Sequence of chain 3.A:
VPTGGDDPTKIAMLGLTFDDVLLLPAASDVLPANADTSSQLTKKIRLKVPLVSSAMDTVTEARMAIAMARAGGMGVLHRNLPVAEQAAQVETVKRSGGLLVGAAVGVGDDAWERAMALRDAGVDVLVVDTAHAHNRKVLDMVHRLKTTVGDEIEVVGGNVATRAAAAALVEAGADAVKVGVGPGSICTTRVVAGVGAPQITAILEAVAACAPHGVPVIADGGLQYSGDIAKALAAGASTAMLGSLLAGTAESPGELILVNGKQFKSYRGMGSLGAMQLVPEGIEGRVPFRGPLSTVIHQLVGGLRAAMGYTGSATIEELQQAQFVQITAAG

Binding-site contacts:
Ligand atom O6 contacts residue MET284 of chain 3.A at 3.3 Å (h-bond).
Ligand atom N3 contacts residue FWJ1 of chain 3.C at 3.3 Å.
Ligand atom C3' contacts residue SER68 of chain 3.A at 3.6 Å.
Ligand atom O3' contacts residue SER68 of chain 3.A at 2.9 Å (h-bond).
Ligand atom O2' contacts residue FWJ1 of chain 3.C at 3.4 Å.
Ligand atom O2P contacts residue GLY198 of chain 3.A at 3.6 Å.
Ligand atom O1P contacts residue SER258 of chain 3.A at 3.2 Å (h-bond).
Ligand atom C1' contacts residue FWJ1 of chain 3.C at 3.7 Å.
Ligand atom C5 contacts residue ILE200 of chain 3.A at 3.4 Å (hydrophobic).
Ligand atom N7 contacts residue ILE200 of chain 3.A at 3.6 Å.
Ligand atom N1 contacts residue FWJ1 of chain 3.C at 2.8 Å (h-bond).
Ligand atom N1 contacts residue GLU318 of chain 3.A at 2.7 Å (salt-bridge).
Ligand atom C6 contacts residue FWJ1 of chain 3.C at 3.1 Å.
Ligand atom N7 contacts residue MET284 of chain 3.A at 3.0 Å (h-bond).
Ligand atom C3' contacts residue ASP234 of chain 3.A at 3.3 Å.
Ligand atom O5' contacts residue GLY235 of chain 3.A at 3.5 Å.
Ligand atom N7 contacts residue GLY283 of chain 3.A at 3.5 Å.
Ligand atom O6 contacts residue GLY283 of chain 3.A at 3.2 Å.
Ligand atom C2 contacts residue GLU318 of chain 3.A at 3.5 Å.
Ligand atom O2P contacts residue GLY236 of chain 3.A at 2.9 Å (h-bond).
Ligand atom O6 contacts residue GLY285 of chain 3.A at 2.7 Å (h-bond).
Ligand atom C2 contacts residue FWJ1 of chain 3.C at 3.2 Å.
Ligand atom O3P contacts residue GLY257 of chain 3.A at 3.0 Å (h-bond).
Ligand atom O3P contacts residue SER258 of chain 3.A at 3.3 Å (h-bond).
Ligand atom C2 contacts residue CYS201 of chain 3.A at 3.4 Å (hydrophobic).
Ligand atom C4' contacts residue ASP234 of chain 3.A at 3.4 Å.
Ligand atom O2' contacts residue ASP234 of chain 3.A at 2.6 Å (salt-bridge).
Ligand atom O2P contacts residue SER199 of chain 3.A at 2.9 Å (h-bond).
Ligand atom C4 contacts residue ILE200 of chain 3.A at 3.6 Å (hydrophobic).
Ligand atom O6 contacts residue FWJ1 of chain 3.C at 3.3 Å (h-bond).
Ligand atom O3' contacts residue ASP234 of chain 3.A at 2.4 Å (salt-bridge).
Ligand atom C5' contacts residue TYR281 of chain 3.A at 3.5 Å (hydrophobic).
Ligand atom O1P contacts residue TYR281 of chain 3.A at 2.5 Å (h-bond).
Ligand atom P contacts residue TYR281 of chain 3.A at 3.6 Å.
Ligand atom O6 contacts residue GLY319 of chain 3.A at 3.4 Å.
Ligand atom O3' contacts residue MET255 of chain 3.A at 3.6 Å (h-bond).
Ligand atom O1P contacts residue SER199 of chain 3.A at 2.7 Å (h-bond).
Ligand atom O5' contacts residue GLY198 of chain 3.A at 3.5 Å.
Ligand atom C6 contacts residue GLY285 of chain 3.A at 3.7 Å.
Ligand atom C8 contacts residue MET70 of chain 3.A at 3.6 Å (hydrophobic).

This protein binds this small molecule.
Small molecule (SMILES): O=c1[nH]cnc2c1ncn2[C@@H]1O[C@H](COP(=O)(O)O)[C@@H](O)[C@H]1O